Sequence of chain 1.C:
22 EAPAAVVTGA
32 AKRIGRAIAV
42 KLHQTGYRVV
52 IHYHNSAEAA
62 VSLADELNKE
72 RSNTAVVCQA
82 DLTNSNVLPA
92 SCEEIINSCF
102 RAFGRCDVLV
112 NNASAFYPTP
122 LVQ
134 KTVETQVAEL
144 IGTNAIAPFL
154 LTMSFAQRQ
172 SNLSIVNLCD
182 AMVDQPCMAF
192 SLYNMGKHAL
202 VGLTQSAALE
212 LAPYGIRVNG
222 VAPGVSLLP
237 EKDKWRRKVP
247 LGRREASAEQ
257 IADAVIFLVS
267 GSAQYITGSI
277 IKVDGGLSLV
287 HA

A protein and the small-molecule ligand that binds it are described below.
Small molecule (SMILES): CCc1nc(N)nc(N)c1-c1ccc(Cl)cc1

Binding-site contacts:
Ligand atom CL1 contacts residue VAL226 of chain 1.C at 4.0 Å.
Ligand atom C15 contacts residue PRO230 of chain 1.C at 4.0 Å (hydrophobic).
Ligand atom C7 contacts residue NAP1 of chain 1.M at 4.0 Å.
Ligand atom C3 contacts residue TYR194 of chain 1.C at 3.6 Å (hydrophobic).
Ligand atom C16 contacts residue PRO230 of chain 1.C at 3.5 Å (hydrophobic).
Ligand atom C10 contacts residue PRO230 of chain 1.C at 3.9 Å (hydrophobic).
Ligand atom C3 contacts residue NAP1 of chain 1.M at 3.7 Å.
Ligand atom C9 contacts residue LEU228 of chain 1.C at 4.1 Å (hydrophobic).
Ligand atom C2 contacts residue NAP1 of chain 1.M at 3.4 Å.
Ligand atom CL1 contacts residue TRP241 of chain 1.C at 4.0 Å.
Ligand atom N1 contacts residue PHE117 of chain 1.C at 3.6 Å.
Ligand atom C5 contacts residue NAP1 of chain 1.M at 3.5 Å.
Ligand atom C15 contacts residue ARG34 of chain 1.C at 3.3 Å.
Ligand atom N1 contacts residue NAP1 of chain 1.M at 2.8 Å (h-bond).
Ligand atom N14 contacts residue SER115 of chain 1.C at 2.9 Å (h-bond).
Ligand atom C8 contacts residue LEU228 of chain 1.C at 3.9 Å (hydrophobic).
Ligand atom N6 contacts residue PHE117 of chain 1.C at 3.7 Å.
Ligand atom C9 contacts residue PRO230 of chain 1.C at 3.8 Å (hydrophobic).
Ligand atom C15 contacts residue NAP1 of chain 1.M at 3.6 Å.
Ligand atom N1 contacts residue TYR194 of chain 1.C at 3.5 Å (h-bond).
Ligand atom N13 contacts residue ASP181 of chain 1.C at 3.8 Å.
Ligand atom C5 contacts residue PHE117 of chain 1.C at 4.1 Å (hydrophobic).
Ligand atom N13 contacts residue TYR194 of chain 1.C at 2.9 Å (h-bond).
Ligand atom N14 contacts residue PHE117 of chain 1.C at 3.9 Å.
Ligand atom C8 contacts residue NAP1 of chain 1.M at 3.1 Å.
Ligand atom C11 contacts residue PHE117 of chain 1.C at 3.5 Å (hydrophobic).
Ligand atom C16 contacts residue NAP1 of chain 1.M at 3.7 Å.
Ligand atom C2 contacts residue PHE117 of chain 1.C at 3.4 Å (hydrophobic).
Ligand atom N1 contacts residue SER115 of chain 1.C at 4.0 Å.
Ligand atom N13 contacts residue NAP1 of chain 1.M at 3.5 Å.
Ligand atom C11 contacts residue PRO230 of chain 1.C at 4.1 Å (hydrophobic).
Ligand atom C12 contacts residue PHE117 of chain 1.C at 3.1 Å (hydrophobic).
Ligand atom C2 contacts residue SER115 of chain 1.C at 3.9 Å.
Ligand atom C3 contacts residue PHE117 of chain 1.C at 3.6 Å (hydrophobic).
Ligand atom N14 contacts residue NAP1 of chain 1.M at 3.2 Å (h-bond).
Ligand atom C4 contacts residue PHE117 of chain 1.C at 3.8 Å (hydrophobic).
Ligand atom C9 contacts residue NAP1 of chain 1.M at 3.4 Å.
Ligand atom N13 contacts residue PHE117 of chain 1.C at 3.7 Å.
Ligand atom N6 contacts residue NAP1 of chain 1.M at 2.6 Å (h-bond).
Ligand atom C4 contacts residue NAP1 of chain 1.M at 4.1 Å.